Binding-site contacts:
Ligand atom C7 contacts residue ASN70 of chain 1.A at 3.1 Å.
Ligand atom O7 contacts residue ASN70 of chain 1.A at 3.2 Å (h-bond).
Ligand atom O6 contacts residue LYS57 of chain 1.A at 4.5 Å.
Ligand atom O7 contacts residue PHE68 of chain 1.A at 3.8 Å.
Ligand atom C1 contacts residue THR72 of chain 1.A at 4.2 Å.
Ligand atom C3 contacts residue ASN70 of chain 1.A at 3.6 Å.
Ligand atom O5 contacts residue THR72 of chain 1.A at 3.2 Å (h-bond).
Ligand atom O6 contacts residue ASN59 of chain 1.A at 3.5 Å.
Ligand atom C6 contacts residue ASN59 of chain 1.A at 4.4 Å.
Ligand atom C8 contacts residue PHE68 of chain 1.A at 3.5 Å (hydrophobic).
Ligand atom C5 contacts residue ASN70 of chain 1.A at 3.7 Å.
Ligand atom O5 contacts residue ASN59 of chain 1.A at 3.9 Å.
Ligand atom C5 contacts residue ASN59 of chain 1.A at 4.0 Å.
Ligand atom O5 contacts residue ASN70 of chain 1.A at 2.4 Å (h-bond).
Ligand atom C6 contacts residue THR72 of chain 1.A at 3.5 Å.
Ligand atom C8 contacts residue ASN70 of chain 1.A at 4.4 Å.
Ligand atom C5 contacts residue THR72 of chain 1.A at 3.9 Å.
Ligand atom O6 contacts residue THR72 of chain 1.A at 2.6 Å (h-bond).
Ligand atom C1 contacts residue ASN70 of chain 1.A at 1.4 Å.
Ligand atom C8 contacts residue LEU61 of chain 1.A at 4.4 Å (hydrophobic).
Ligand atom C7 contacts residue PHE68 of chain 1.A at 4.0 Å (hydrophobic).
Ligand atom C2 contacts residue ASN70 of chain 1.A at 2.2 Å.
Ligand atom C4 contacts residue ASN70 of chain 1.A at 4.2 Å.
Ligand atom C1 contacts residue ASN59 of chain 1.A at 3.8 Å.
Ligand atom N2 contacts residue LEU61 of chain 1.A at 4.4 Å.
Ligand atom N2 contacts residue ASN70 of chain 1.A at 2.6 Å (h-bond).
Ligand atom O6 contacts residue SER58 of chain 1.A at 4.1 Å.

Sequence of chain 1.A:
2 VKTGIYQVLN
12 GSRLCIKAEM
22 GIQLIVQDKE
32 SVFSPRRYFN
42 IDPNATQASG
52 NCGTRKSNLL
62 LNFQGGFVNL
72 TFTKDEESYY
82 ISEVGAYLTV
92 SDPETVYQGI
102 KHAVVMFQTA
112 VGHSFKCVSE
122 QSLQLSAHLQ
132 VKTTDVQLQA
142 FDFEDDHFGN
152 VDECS

The protein below binds the small molecule below.
Small molecule (SMILES): CC(=O)N[C@@H]1[C@@H](O)[C@H](O)[C@@H](CO)O[C@H]1O